Binding-site contacts:
Ligand atom O1B contacts residue CYS242 of chain 1.A at 3.2 Å.
Ligand atom C4' contacts residue ASP201 of chain 1.A at 3.5 Å.
Ligand atom C5 contacts residue TYR16 of chain 1.A at 3.4 Å (hydrophobic).
Ligand atom O1B contacts residue ASN243 of chain 1.A at 2.7 Å (h-bond).
Ligand atom O4' contacts residue ASP201 of chain 1.A at 2.6 Å (salt-bridge).
Ligand atom O2B contacts residue ASP109 of chain 1.A at 3.1 Å (salt-bridge).
Ligand atom O1A contacts residue TYR16 of chain 1.A at 2.4 Å (h-bond).
Ligand atom O2' contacts residue CA1 of chain 1.C at 2.4 Å.
Ligand atom O3C contacts residue TRP85 of chain 1.A at 2.9 Å (h-bond).
Ligand atom C2' contacts residue ASP240 of chain 1.A at 3.7 Å.
Ligand atom C4 contacts residue SER12 of chain 1.A at 3.6 Å.
Ligand atom O3' contacts residue ASP107 of chain 1.A at 2.7 Å (salt-bridge).
Ligand atom PA contacts residue ASN243 of chain 1.A at 3.5 Å.
Ligand atom O4 contacts residue SER12 of chain 1.A at 3.5 Å (h-bond).
Ligand atom O4' contacts residue TRP85 of chain 1.A at 3.4 Å (h-bond).
Ligand atom O2' contacts residue ASP240 of chain 1.A at 2.6 Å (salt-bridge).
Ligand atom O2' contacts residue ASP107 of chain 1.A at 3.0 Å (salt-bridge).
Ligand atom O2C contacts residue TYR16 of chain 1.A at 3.3 Å.
Ligand atom N3 contacts residue SER12 of chain 1.A at 2.7 Å (h-bond).
Ligand atom C2' contacts residue CA1 of chain 1.C at 3.6 Å.
Ligand atom O1A contacts residue LYS251 of chain 1.A at 2.9 Å (salt-bridge).
Ligand atom O6' contacts residue ASN199 of chain 1.A at 2.9 Å (h-bond).
Ligand atom O2B contacts residue CYS242 of chain 1.A at 3.6 Å.
Ligand atom C4C contacts residue TRP85 of chain 1.A at 3.7 Å (hydrophobic).
Ligand atom PB contacts residue CA1 of chain 1.C at 3.7 Å.
Ligand atom O4 contacts residue TYR16 of chain 1.A at 3.4 Å.
Ligand atom C4' contacts residue SER164 of chain 1.A at 3.5 Å.
Ligand atom O2 contacts residue ALA11 of chain 1.A at 3.5 Å.
Ligand atom O2A contacts residue ASN243 of chain 1.A at 3.0 Å (h-bond).
Ligand atom O4C contacts residue GLN81 of chain 1.A at 3.1 Å (h-bond).
Ligand atom O2B contacts residue CA1 of chain 1.C at 2.5 Å.
Ligand atom PA contacts residue TYR16 of chain 1.A at 3.5 Å.
Ligand atom O2 contacts residue SER12 of chain 1.A at 3.0 Å (h-bond).
Ligand atom N3 contacts residue TYR16 of chain 1.A at 3.6 Å.
Ligand atom C4 contacts residue TYR16 of chain 1.A at 3.3 Å (hydrophobic).
Ligand atom O3A contacts residue ASN243 of chain 1.A at 3.2 Å (h-bond).
Ligand atom O3' contacts residue ALA165 of chain 1.A at 3.2 Å.
Ligand atom C2 contacts residue SER12 of chain 1.A at 3.5 Å.
Ligand atom O2B contacts residue LYS251 of chain 1.A at 3.0 Å (salt-bridge).
Ligand atom C3' contacts residue ASP107 of chain 1.A at 3.3 Å.

Sequence of chain 1.A:
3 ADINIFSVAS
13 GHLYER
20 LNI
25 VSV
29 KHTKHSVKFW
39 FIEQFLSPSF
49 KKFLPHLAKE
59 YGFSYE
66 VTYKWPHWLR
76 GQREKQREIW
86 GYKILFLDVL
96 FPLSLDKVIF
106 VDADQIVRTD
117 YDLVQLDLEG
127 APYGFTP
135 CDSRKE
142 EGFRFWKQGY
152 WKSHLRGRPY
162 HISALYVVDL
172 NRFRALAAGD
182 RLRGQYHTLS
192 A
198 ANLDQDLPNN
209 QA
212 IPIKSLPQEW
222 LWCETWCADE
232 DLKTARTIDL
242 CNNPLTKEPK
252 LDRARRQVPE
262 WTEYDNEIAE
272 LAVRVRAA

This small molecule binds to this protein.
Small molecule (SMILES): O=c1ccn([C@@H]2O[C@H](CO[P](=O)(O)O[P](=O)(O)O[C@H]3O[C@H](CO)[C@@H](O)[C@H](O)[C@H]3O)[C@@H](O)[C@H]2O)c(=O)[nH]1